Sequence of chain 1.A:
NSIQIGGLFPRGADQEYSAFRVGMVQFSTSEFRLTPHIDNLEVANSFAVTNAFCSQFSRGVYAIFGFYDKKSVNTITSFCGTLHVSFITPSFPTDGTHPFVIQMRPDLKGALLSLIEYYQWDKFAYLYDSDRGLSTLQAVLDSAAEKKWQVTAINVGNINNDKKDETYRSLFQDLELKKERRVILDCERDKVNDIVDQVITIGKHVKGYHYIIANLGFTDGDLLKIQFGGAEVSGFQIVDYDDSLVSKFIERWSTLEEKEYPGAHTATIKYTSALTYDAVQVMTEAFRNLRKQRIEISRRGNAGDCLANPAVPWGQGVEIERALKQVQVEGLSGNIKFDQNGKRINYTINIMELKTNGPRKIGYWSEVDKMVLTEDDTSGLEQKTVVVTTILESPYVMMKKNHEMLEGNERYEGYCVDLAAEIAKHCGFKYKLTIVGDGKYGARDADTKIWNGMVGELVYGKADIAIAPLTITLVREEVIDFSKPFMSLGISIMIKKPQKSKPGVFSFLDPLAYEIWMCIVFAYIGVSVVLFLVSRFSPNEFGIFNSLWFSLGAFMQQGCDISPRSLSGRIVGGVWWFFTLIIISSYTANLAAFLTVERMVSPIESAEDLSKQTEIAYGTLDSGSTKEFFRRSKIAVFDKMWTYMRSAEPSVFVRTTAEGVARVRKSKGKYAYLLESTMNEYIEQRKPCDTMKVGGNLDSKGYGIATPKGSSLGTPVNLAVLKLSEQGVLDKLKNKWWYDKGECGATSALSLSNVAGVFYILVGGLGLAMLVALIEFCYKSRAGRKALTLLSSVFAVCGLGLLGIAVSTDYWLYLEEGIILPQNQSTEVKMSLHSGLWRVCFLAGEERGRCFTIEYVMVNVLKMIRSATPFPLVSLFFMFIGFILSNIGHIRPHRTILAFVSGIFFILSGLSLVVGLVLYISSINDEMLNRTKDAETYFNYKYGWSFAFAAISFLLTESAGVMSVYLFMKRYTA

A small-molecule ligand and the protein it binds are described below.
Small molecule (SMILES): O=c1[nH]c2cc(C(F)(F)F)c(N3CCOCC3)cc2n(CP(=O)(O)O)c1=O

Binding-site contacts:
Ligand atom OAC contacts residue GLY644 of chain 1.A at 3.7 Å.
Ligand atom OAB contacts residue TYR441 of chain 1.A at 3.8 Å.
Ligand atom CAJ contacts residue PRO469 of chain 1.A at 3.6 Å (hydrophobic).
Ligand atom OAA contacts residue ARG476 of chain 1.A at 2.8 Å (salt-bridge).
Ligand atom OAE contacts residue SER645 of chain 1.A at 2.9 Å (h-bond).
Ligand atom FAF contacts residue TYR723 of chain 1.A at 3.5 Å.
Ligand atom CAU contacts residue TYR441 of chain 1.A at 3.7 Å (hydrophobic).
Ligand atom CAT contacts residue PRO469 of chain 1.A at 3.7 Å (hydrophobic).
Ligand atom CAL contacts residue THR677 of chain 1.A at 3.8 Å.
Ligand atom CAL contacts residue GLU393 of chain 1.A at 3.7 Å.
Ligand atom PBA contacts residue SER645 of chain 1.A at 3.5 Å.
Ligand atom OAA contacts residue PRO469 of chain 1.A at 3.8 Å.
Ligand atom CAZ contacts residue TYR723 of chain 1.A at 3.7 Å (hydrophobic).
Ligand atom FAG contacts residue TYR396 of chain 1.A at 3.7 Å.
Ligand atom CAJ contacts residue TYR723 of chain 1.A at 3.4 Å (hydrophobic).
Ligand atom FAG contacts residue PRO469 of chain 1.A at 3.6 Å.
Ligand atom CAS contacts residue TYR441 of chain 1.A at 3.7 Å (hydrophobic).
Ligand atom FAH contacts residue TYR441 of chain 1.A at 3.8 Å.
Ligand atom OAD contacts residue SER645 of chain 1.A at 2.9 Å (h-bond).
Ligand atom FAH contacts residue GLU393 of chain 1.A at 3.0 Å.
Ligand atom CAJ contacts residue TYR441 of chain 1.A at 3.7 Å (hydrophobic).
Ligand atom FAF contacts residue MET699 of chain 1.A at 3.5 Å.
Ligand atom CAS contacts residue TYR723 of chain 1.A at 3.9 Å (hydrophobic).
Ligand atom OAC contacts residue SER645 of chain 1.A at 3.7 Å.
Ligand atom OAA contacts residue THR471 of chain 1.A at 2.7 Å (h-bond).
Ligand atom NAP contacts residue THR471 of chain 1.A at 3.3 Å (h-bond).
Ligand atom CAK contacts residue THR677 of chain 1.A at 3.3 Å.
Ligand atom NAY contacts residue TYR441 of chain 1.A at 3.7 Å.
Ligand atom CAT contacts residue THR471 of chain 1.A at 3.1 Å.
Ligand atom NAP contacts residue PRO469 of chain 1.A at 2.9 Å (h-bond).
Ligand atom CAW contacts residue TYR441 of chain 1.A at 3.7 Å (hydrophobic).
Ligand atom NAP contacts residue TYR441 of chain 1.A at 3.7 Å.
Ligand atom CAT contacts residue TYR441 of chain 1.A at 3.7 Å (hydrophobic).
Ligand atom CAV contacts residue PRO469 of chain 1.A at 3.7 Å (hydrophobic).
Ligand atom OAE contacts residue GLY644 of chain 1.A at 3.5 Å.
Ligand atom CAV contacts residue TYR441 of chain 1.A at 3.7 Å (hydrophobic).
Ligand atom FAG contacts residue TYR723 of chain 1.A at 3.2 Å.
Ligand atom OAB contacts residue ARG476 of chain 1.A at 2.8 Å (salt-bridge).
Ligand atom OAQ contacts residue THR677 of chain 1.A at 3.2 Å (h-bond).
Ligand atom OAA contacts residue LEU470 of chain 1.A at 3.6 Å.